Sequence of chain 1.A:
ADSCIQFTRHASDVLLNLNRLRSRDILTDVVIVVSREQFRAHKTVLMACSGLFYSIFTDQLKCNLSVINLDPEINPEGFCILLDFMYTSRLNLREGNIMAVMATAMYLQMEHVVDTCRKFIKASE

Sequence of chain 2.A:
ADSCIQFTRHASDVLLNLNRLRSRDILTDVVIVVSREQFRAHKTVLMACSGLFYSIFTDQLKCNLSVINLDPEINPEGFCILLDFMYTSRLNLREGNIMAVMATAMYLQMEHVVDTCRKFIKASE

Binding-site contacts:
Ligand atom CE2 contacts residue THR119 of chain 1.A at 3.7 Å.
Ligand atom O contacts residue GLN9 of chain 2.A at 2.8 Å (h-bond).
Ligand atom CD contacts residue CYS7 of chain 2.A at 3.3 Å (hydrophobic).
Ligand atom CB contacts residue ARG93 of chain 1.A at 3.5 Å.
Ligand atom CG1 contacts residue THR11 of chain 2.A at 3.7 Å.
Ligand atom CA contacts residue GLN9 of chain 2.A at 3.9 Å.
Ligand atom CG2 contacts residue GLN9 of chain 2.A at 3.7 Å.
Ligand atom CH2 contacts residue PHE10 of chain 2.A at 3.8 Å (hydrophobic).
Ligand atom CA contacts residue GLN9 of chain 2.A at 3.2 Å.
Ligand atom CG2 contacts residue THR11 of chain 2.A at 3.8 Å.
Ligand atom CG contacts residue ARG93 of chain 1.A at 3.5 Å.
Ligand atom NE1 contacts residue THR119 of chain 1.A at 3.6 Å.
Ligand atom CZ3 contacts residue PHE10 of chain 2.A at 3.7 Å (hydrophobic).
Ligand atom NE1 contacts residue PHE10 of chain 2.A at 3.4 Å.
Ligand atom CE3 contacts residue PHE10 of chain 2.A at 3.6 Å (hydrophobic).
Ligand atom CH2 contacts residue PHE88 of chain 1.A at 3.4 Å (hydrophobic).
Ligand atom CG contacts residue CYS7 of chain 2.A at 3.8 Å (hydrophobic).
Ligand atom CE2 contacts residue PHE10 of chain 2.A at 3.5 Å (hydrophobic).
Ligand atom CE2 contacts residue HIS115 of chain 1.A at 3.8 Å.
Ligand atom CZ2 contacts residue PHE10 of chain 2.A at 3.9 Å (hydrophobic).
Ligand atom N contacts residue GLN9 of chain 2.A at 2.9 Å (h-bond).
Ligand atom O contacts residue PHE10 of chain 2.A at 3.4 Å.
Ligand atom CZ3 contacts residue LEU94 of chain 1.A at 3.8 Å (hydrophobic).
Ligand atom CZ2 contacts residue HIS115 of chain 1.A at 3.6 Å.
Ligand atom CE3 contacts residue GLN9 of chain 2.A at 3.5 Å.
Ligand atom CZ3 contacts residue PHE88 of chain 1.A at 3.9 Å (hydrophobic).
Ligand atom O contacts residue ILE8 of chain 2.A at 3.5 Å.
Ligand atom O contacts residue THR11 of chain 2.A at 3.0 Å (h-bond).
Ligand atom CB contacts residue GLN9 of chain 2.A at 3.5 Å.
Ligand atom CZ2 contacts residue THR119 of chain 1.A at 3.8 Å.
Ligand atom CZ3 contacts residue ILE8 of chain 2.A at 3.8 Å (hydrophobic).
Ligand atom CD2 contacts residue PHE10 of chain 2.A at 3.8 Å (hydrophobic).
Ligand atom CD1 contacts residue THR119 of chain 1.A at 3.8 Å.
Ligand atom CD1 contacts residue PHE10 of chain 2.A at 3.7 Å (hydrophobic).
Ligand atom O contacts residue GLN9 of chain 2.A at 3.7 Å.
Ligand atom CA contacts residue PHE10 of chain 2.A at 3.9 Å (hydrophobic).
Ligand atom NE1 contacts residue HIS115 of chain 1.A at 3.3 Å (h-bond).
Ligand atom C contacts residue PHE10 of chain 2.A at 3.7 Å (hydrophobic).
Ligand atom C contacts residue GLN9 of chain 2.A at 3.5 Å.
Ligand atom CE3 contacts residue ILE8 of chain 2.A at 3.5 Å (hydrophobic).

A protein and the small-molecule ligand that binds it are described below.
Small molecule (SMILES): CC[C@H](C)[C@H](NC(=O)[C@@H](NC(=O)[C@H](CC1=CN=C2CC=CC=C12)NC(C)=O)C(C)C)C(=O)N1CCC[C@H]1C(N)=O